Sequence of chain 2.A:
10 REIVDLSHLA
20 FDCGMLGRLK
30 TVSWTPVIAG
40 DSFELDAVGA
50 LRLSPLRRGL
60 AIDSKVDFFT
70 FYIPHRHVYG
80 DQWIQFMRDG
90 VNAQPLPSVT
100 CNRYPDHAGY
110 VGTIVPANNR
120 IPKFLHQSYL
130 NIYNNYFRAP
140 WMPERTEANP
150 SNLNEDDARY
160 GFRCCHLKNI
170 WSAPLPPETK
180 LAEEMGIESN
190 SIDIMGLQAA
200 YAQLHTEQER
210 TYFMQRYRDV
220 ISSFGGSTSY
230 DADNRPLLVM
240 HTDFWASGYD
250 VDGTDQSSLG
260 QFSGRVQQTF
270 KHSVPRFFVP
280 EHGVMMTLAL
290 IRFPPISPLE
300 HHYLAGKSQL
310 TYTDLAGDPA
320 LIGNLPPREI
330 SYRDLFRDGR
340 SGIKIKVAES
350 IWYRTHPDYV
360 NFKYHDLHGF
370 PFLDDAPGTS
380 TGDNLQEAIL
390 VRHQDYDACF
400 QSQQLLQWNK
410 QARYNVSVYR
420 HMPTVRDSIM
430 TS

Binding-site contacts:
Ligand atom P contacts residue LYS21 of chain 1.C at 3.4 Å.
Ligand atom C1' contacts residue ASN414 of chain 2.A at 4.1 Å.
Ligand atom OP2 contacts residue ARG18 of chain 1.C at 3.7 Å.
Ligand atom OP2 contacts residue ARG412 of chain 2.A at 1.4 Å (salt-bridge).
Ligand atom C4' contacts residue ASN414 of chain 2.A at 3.0 Å.
Ligand atom O3' contacts residue ARG412 of chain 2.A at 4.3 Å.
Ligand atom C4' contacts residue ARG412 of chain 2.A at 4.4 Å.
Ligand atom OP2 contacts residue LYS21 of chain 1.C at 2.7 Å (salt-bridge).
Ligand atom O5' contacts residue ARG412 of chain 2.A at 3.1 Å (salt-bridge).
Ligand atom C3' contacts residue ASN414 of chain 2.A at 4.5 Å.
Ligand atom C5' contacts residue ARG412 of chain 2.A at 3.0 Å.
Ligand atom C5' contacts residue ASN414 of chain 2.A at 3.3 Å.
Ligand atom OP1 contacts residue ARG18 of chain 1.C at 4.0 Å.
Ligand atom OP1 contacts residue LYS21 of chain 1.C at 3.9 Å.
Ligand atom P contacts residue ARG412 of chain 2.A at 2.7 Å.
Ligand atom OP1 contacts residue ARG412 of chain 2.A at 3.8 Å.
Ligand atom O4' contacts residue ASN414 of chain 2.A at 2.9 Å (h-bond).
Ligand atom C2' contacts residue VAL47 of chain 2.A at 4.3 Å (hydrophobic).
Ligand atom C3' contacts residue VAL47 of chain 2.A at 4.0 Å (hydrophobic).
Ligand atom C4' contacts residue VAL47 of chain 2.A at 4.1 Å (hydrophobic).
Ligand atom O3' contacts residue VAL47 of chain 2.A at 3.1 Å.

Sequence of chain 1.C:
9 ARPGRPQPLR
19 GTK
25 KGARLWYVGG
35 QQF

This small molecule binds to this protein.
Small molecule (SMILES): Nc1ccn([C@H]2C[C@H](O)[C@@H](COP(=O)(O)O)O2)c(=O)n1